This small molecule binds to this protein.
Small molecule (SMILES): CC(=O)N[C@@H]1[C@@H](O)[C@H](O)[C@@H](CO)O[C@H]1O

Sequence of chain 1.A:
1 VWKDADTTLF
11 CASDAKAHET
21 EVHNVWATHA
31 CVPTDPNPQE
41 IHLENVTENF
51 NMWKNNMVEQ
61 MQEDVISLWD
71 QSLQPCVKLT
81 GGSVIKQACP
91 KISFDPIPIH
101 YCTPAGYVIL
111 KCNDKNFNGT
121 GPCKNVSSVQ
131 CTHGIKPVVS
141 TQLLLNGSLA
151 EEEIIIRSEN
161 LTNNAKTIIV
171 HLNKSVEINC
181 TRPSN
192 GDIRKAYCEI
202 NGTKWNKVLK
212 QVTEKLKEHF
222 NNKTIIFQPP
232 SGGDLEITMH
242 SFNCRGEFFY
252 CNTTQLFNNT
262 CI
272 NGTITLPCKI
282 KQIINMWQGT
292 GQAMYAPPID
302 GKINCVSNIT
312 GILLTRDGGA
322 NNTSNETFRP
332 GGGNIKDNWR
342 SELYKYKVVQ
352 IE

Binding-site contacts:
Ligand atom O7 contacts residue ASN179 of chain 1.A at 3.2 Å (h-bond).
Ligand atom C1 contacts residue ASN305 of chain 1.A at 4.1 Å.
Ligand atom C6 contacts residue GLU200 of chain 1.A at 4.2 Å.
Ligand atom O5 contacts residue ASN179 of chain 1.A at 2.4 Å (h-bond).
Ligand atom C8 contacts residue VAL307 of chain 1.A at 4.0 Å (hydrophobic).
Ligand atom N2 contacts residue VAL307 of chain 1.A at 4.2 Å.
Ligand atom N2 contacts residue ASN179 of chain 1.A at 2.7 Å (h-bond).
Ligand atom C1 contacts residue ASN179 of chain 1.A at 1.4 Å.
Ligand atom C8 contacts residue ASN179 of chain 1.A at 4.5 Å.
Ligand atom C6 contacts residue TYR198 of chain 1.A at 4.2 Å (hydrophobic).
Ligand atom O5 contacts residue GLU200 of chain 1.A at 3.7 Å.
Ligand atom C4 contacts residue ASN179 of chain 1.A at 4.1 Å.
Ligand atom C7 contacts residue ASN179 of chain 1.A at 3.2 Å.
Ligand atom C6 contacts residue THR181 of chain 1.A at 4.3 Å.
Ligand atom C1 contacts residue THR181 of chain 1.A at 4.4 Å.
Ligand atom C7 contacts residue VAL307 of chain 1.A at 4.3 Å (hydrophobic).
Ligand atom C5 contacts residue THR181 of chain 1.A at 4.1 Å.
Ligand atom O5 contacts residue THR181 of chain 1.A at 4.1 Å.
Ligand atom O6 contacts residue GLU200 of chain 1.A at 3.3 Å (salt-bridge).
Ligand atom C3 contacts residue ASN179 of chain 1.A at 3.6 Å.
Ligand atom C2 contacts residue ASN179 of chain 1.A at 2.3 Å.
Ligand atom C5 contacts residue ASN179 of chain 1.A at 3.6 Å.